Sequence of chain 1.B:
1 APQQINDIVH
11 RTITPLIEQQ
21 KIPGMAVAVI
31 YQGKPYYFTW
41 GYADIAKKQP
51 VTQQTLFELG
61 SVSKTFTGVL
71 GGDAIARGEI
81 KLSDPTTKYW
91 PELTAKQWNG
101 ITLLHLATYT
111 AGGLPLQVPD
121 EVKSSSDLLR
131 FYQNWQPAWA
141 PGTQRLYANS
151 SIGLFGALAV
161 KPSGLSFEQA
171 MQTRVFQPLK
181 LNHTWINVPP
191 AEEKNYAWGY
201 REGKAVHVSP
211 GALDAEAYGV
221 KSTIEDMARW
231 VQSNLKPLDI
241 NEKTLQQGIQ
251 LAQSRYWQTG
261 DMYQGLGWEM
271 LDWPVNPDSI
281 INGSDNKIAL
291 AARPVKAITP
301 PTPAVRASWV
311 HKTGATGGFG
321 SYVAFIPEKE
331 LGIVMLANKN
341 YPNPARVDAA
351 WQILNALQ

This small molecule binds to this protein.
Small molecule (SMILES): Cn1cnnc1Sc1ccccc1NS(=O)(=O)c1cccc(Cl)c1O

Binding-site contacts:
Ligand atom CL2 contacts residue GLY314 of chain 1.B at 3.5 Å.
Ligand atom C22 contacts residue SER61 of chain 1.B at 4.0 Å.
Ligand atom N14 contacts residue ALA315 of chain 1.B at 2.7 Å (h-bond).
Ligand atom CL2 contacts residue ALA315 of chain 1.B at 3.6 Å.
Ligand atom C12 contacts residue THR316 of chain 1.B at 4.0 Å.
Ligand atom N02 contacts residue TYR218 of chain 1.B at 3.5 Å (h-bond).
Ligand atom C24 contacts residue ALA315 of chain 1.B at 3.9 Å (hydrophobic).
Ligand atom C10 contacts residue GLY317 of chain 1.B at 3.5 Å.
Ligand atom O16 contacts residue ASN149 of chain 1.B at 3.3 Å (h-bond).
Ligand atom C06 contacts residue TYR218 of chain 1.B at 3.5 Å (hydrophobic).
Ligand atom C09 contacts residue GLY317 of chain 1.B at 3.6 Å.
Ligand atom S15 contacts residue SER61 of chain 1.B at 3.5 Å (h-bond).
Ligand atom O16 contacts residue SER61 of chain 1.B at 2.6 Å (h-bond).
Ligand atom S07 contacts residue TYR218 of chain 1.B at 3.6 Å.
Ligand atom O25 contacts residue SER61 of chain 1.B at 2.5 Å (h-bond).
Ligand atom O25 contacts residue GLY314 of chain 1.B at 3.7 Å.
Ligand atom C01 contacts residue TYR218 of chain 1.B at 3.6 Å (hydrophobic).
Ligand atom C11 contacts residue THR316 of chain 1.B at 3.7 Å.
Ligand atom O16 contacts residue LYS64 of chain 1.B at 3.2 Å (salt-bridge).
Ligand atom C24 contacts residue SER61 of chain 1.B at 3.1 Å.
Ligand atom S15 contacts residue ASN149 of chain 1.B at 3.8 Å.
Ligand atom O17 contacts residue ASN149 of chain 1.B at 2.9 Å (h-bond).
Ligand atom C08 contacts residue THR316 of chain 1.B at 3.8 Å.
Ligand atom C12 contacts residue ALA315 of chain 1.B at 3.4 Å (hydrophobic).
Ligand atom O25 contacts residue ALA315 of chain 1.B at 2.9 Å (h-bond).
Ligand atom N05 contacts residue TYR218 of chain 1.B at 3.9 Å.
Ligand atom C20 contacts residue LEU290 of chain 1.B at 3.7 Å (hydrophobic).
Ligand atom C13 contacts residue ALA315 of chain 1.B at 3.0 Å (hydrophobic).
Ligand atom C03 contacts residue TYR218 of chain 1.B at 3.7 Å (hydrophobic).
Ligand atom C21 contacts residue ASN286 of chain 1.B at 3.7 Å.
Ligand atom C08 contacts residue ALA315 of chain 1.B at 3.8 Å (hydrophobic).
Ligand atom O17 contacts residue GLN117 of chain 1.B at 2.9 Å (h-bond).
Ligand atom N04 contacts residue VAL208 of chain 1.B at 3.9 Å.
Ligand atom CL2 contacts residue THR313 of chain 1.B at 3.5 Å.
Ligand atom C18 contacts residue SER61 of chain 1.B at 3.5 Å.
Ligand atom C01 contacts residue GLN117 of chain 1.B at 3.1 Å.
Ligand atom N05 contacts residue VAL208 of chain 1.B at 3.4 Å.
Ligand atom C10 contacts residue THR316 of chain 1.B at 3.5 Å.
Ligand atom C09 contacts residue THR316 of chain 1.B at 3.8 Å.
Ligand atom C13 contacts residue THR316 of chain 1.B at 3.8 Å.